Binding-site contacts:
Ligand atom C5 contacts residue CYS239 of chain 1.D at 3.8 Å (hydrophobic).
Ligand atom C7 contacts residue ALA248 of chain 1.D at 3.3 Å (hydrophobic).
Ligand atom C5 contacts residue ALA248 of chain 1.D at 3.8 Å (hydrophobic).
Ligand atom C20 contacts residue LEU253 of chain 1.D at 3.9 Å (hydrophobic).
Ligand atom O5 contacts residue THR179 of chain 1.C at 3.9 Å.
Ligand atom O2 contacts residue CYS239 of chain 1.D at 3.1 Å (h-bond).
Ligand atom C12 contacts residue LEU246 of chain 1.D at 3.8 Å (hydrophobic).
Ligand atom C17 contacts residue LYS350 of chain 1.D at 3.9 Å.
Ligand atom O5 contacts residue VAL181 of chain 1.C at 3.8 Å.
Ligand atom C3 contacts residue LEU253 of chain 1.D at 3.6 Å (hydrophobic).
Ligand atom C3 contacts residue CYS239 of chain 1.D at 3.7 Å (hydrophobic).
Ligand atom C4 contacts residue VAL236 of chain 1.D at 3.8 Å (hydrophobic).
Ligand atom C16 contacts residue LYS350 of chain 1.D at 3.4 Å.
Ligand atom O3 contacts residue CYS239 of chain 1.D at 3.2 Å (h-bond).
Ligand atom C1 contacts residue LEU253 of chain 1.D at 3.4 Å (hydrophobic).
Ligand atom O5 contacts residue ALA180 of chain 1.C at 3.7 Å.
Ligand atom C8 contacts residue LEU253 of chain 1.D at 3.7 Å (hydrophobic).
Ligand atom C18 contacts residue MET257 of chain 1.D at 3.5 Å (hydrophobic).
Ligand atom S1 contacts residue SER178 of chain 1.C at 3.1 Å.
Ligand atom O6 contacts residue VAL181 of chain 1.C at 3.1 Å.
Ligand atom C5 contacts residue LEU253 of chain 1.D at 3.8 Å (hydrophobic).
Ligand atom O6 contacts residue ASN256 of chain 1.D at 3.6 Å.
Ligand atom C7 contacts residue LEU253 of chain 1.D at 3.9 Å (hydrophobic).
Ligand atom O5 contacts residue LYS350 of chain 1.D at 2.9 Å.
Ligand atom C6 contacts residue CYS239 of chain 1.D at 3.8 Å (hydrophobic).
Ligand atom C4 contacts residue CYS239 of chain 1.D at 3.9 Å (hydrophobic).
Ligand atom C22 contacts residue LEU253 of chain 1.D at 3.4 Å (hydrophobic).
Ligand atom C17 contacts residue ASN256 of chain 1.D at 3.8 Å.
Ligand atom C6 contacts residue VAL236 of chain 1.D at 3.8 Å (hydrophobic).
Ligand atom C9 contacts residue LEU253 of chain 1.D at 3.8 Å (hydrophobic).
Ligand atom O1 contacts residue ALA314 of chain 1.D at 3.3 Å.
Ligand atom C18 contacts residue VAL313 of chain 1.D at 3.3 Å (hydrophobic).
Ligand atom O4 contacts residue LEU246 of chain 1.D at 3.8 Å.
Ligand atom C4 contacts residue ILE368 of chain 1.D at 3.3 Å (hydrophobic).
Ligand atom O3 contacts residue ALA248 of chain 1.D at 3.2 Å.
Ligand atom S1 contacts residue THR179 of chain 1.C at 3.8 Å.
Ligand atom C6 contacts residue LEU240 of chain 1.D at 3.7 Å (hydrophobic).
Ligand atom C2 contacts residue ALA314 of chain 1.D at 3.8 Å (hydrophobic).
Ligand atom C18 contacts residue VAL181 of chain 1.C at 3.8 Å (hydrophobic).
Ligand atom C19 contacts residue ASN256 of chain 1.D at 3.8 Å.

The small molecule below binds the protein below.
Small molecule (SMILES): COc1cc2c(c(OC)c1OC)-c1ccc(OC)c(=O)cc1[C@@H](NC(=O)CS)CC2

Sequence of chain 1.C:
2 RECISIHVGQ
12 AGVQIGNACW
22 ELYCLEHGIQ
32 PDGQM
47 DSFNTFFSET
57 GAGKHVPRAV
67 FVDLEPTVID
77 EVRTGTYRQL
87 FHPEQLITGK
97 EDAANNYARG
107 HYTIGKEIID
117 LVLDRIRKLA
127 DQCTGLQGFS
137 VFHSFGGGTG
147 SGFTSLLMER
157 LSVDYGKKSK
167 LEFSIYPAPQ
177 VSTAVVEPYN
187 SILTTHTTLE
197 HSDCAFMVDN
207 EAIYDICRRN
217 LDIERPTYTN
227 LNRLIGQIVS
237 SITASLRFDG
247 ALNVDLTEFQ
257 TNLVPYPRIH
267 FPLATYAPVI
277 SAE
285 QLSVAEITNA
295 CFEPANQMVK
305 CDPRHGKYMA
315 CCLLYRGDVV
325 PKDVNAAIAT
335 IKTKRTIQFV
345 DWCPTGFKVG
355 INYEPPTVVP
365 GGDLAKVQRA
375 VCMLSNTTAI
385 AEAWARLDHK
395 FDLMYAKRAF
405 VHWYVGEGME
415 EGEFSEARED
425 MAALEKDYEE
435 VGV

Sequence of chain 1.D:
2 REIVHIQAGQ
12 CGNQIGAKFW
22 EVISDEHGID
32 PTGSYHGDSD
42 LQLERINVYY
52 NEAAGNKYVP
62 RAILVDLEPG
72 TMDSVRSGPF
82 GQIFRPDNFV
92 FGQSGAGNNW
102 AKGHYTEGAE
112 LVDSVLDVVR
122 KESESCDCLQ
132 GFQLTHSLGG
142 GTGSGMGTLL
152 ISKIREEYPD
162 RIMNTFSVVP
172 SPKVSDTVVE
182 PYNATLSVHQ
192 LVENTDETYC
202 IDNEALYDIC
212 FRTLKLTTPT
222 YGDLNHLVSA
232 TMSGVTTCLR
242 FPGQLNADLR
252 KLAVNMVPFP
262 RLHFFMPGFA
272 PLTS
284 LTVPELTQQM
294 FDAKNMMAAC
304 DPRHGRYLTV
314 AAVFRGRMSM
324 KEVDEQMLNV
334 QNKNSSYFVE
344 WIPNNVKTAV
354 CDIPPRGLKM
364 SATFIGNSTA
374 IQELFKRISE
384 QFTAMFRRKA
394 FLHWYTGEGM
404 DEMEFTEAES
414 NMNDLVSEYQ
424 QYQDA